Sequence of chain 59.B:
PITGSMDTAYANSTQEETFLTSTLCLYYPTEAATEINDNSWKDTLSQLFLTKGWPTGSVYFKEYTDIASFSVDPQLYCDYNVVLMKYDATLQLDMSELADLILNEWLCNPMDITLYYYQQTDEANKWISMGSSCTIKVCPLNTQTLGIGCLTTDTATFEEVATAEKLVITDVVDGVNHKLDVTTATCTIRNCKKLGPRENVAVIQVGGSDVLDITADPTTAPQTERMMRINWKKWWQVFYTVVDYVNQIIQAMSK

This small molecule binds to this protein.
Small molecule (SMILES): CC(=O)N[C@H]1[C@H](O[C@H]2[C@H](O)[C@@H](NC(C)=O)CO[C@@H]2CO)O[C@H](CO)[C@@H](O)[C@@H]1O

Binding-site contacts:
Ligand atom C1 contacts residue ASN12 of chain 59.B at 2.2 Å.
Ligand atom C2 contacts residue ASN12 of chain 59.B at 3.2 Å.
Ligand atom N2 contacts residue ASN12 of chain 59.B at 3.8 Å.
Ligand atom O5 contacts residue ASN12 of chain 59.B at 2.7 Å (h-bond).
Ligand atom O7 contacts residue ASN12 of chain 59.B at 3.7 Å.
Ligand atom C5 contacts residue ASN12 of chain 59.B at 4.1 Å.
Ligand atom C7 contacts residue ASN12 of chain 59.B at 3.9 Å.